Sequence of chain 1.A:
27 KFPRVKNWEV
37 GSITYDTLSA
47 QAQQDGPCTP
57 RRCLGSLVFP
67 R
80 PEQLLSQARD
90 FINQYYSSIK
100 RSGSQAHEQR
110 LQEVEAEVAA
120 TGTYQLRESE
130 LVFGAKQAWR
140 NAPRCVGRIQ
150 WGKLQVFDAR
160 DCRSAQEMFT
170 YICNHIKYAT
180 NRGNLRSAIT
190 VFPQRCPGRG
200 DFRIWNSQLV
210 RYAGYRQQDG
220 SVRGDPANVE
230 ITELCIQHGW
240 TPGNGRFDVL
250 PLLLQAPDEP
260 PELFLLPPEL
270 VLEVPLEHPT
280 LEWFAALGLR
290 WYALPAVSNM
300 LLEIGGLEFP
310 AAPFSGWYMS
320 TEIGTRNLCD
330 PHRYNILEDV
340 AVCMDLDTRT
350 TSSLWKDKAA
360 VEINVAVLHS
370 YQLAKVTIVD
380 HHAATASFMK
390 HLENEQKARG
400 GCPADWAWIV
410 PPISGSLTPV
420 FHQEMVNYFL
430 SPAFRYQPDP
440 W

A protein and the small-molecule ligand that binds it are described below.
Small molecule (SMILES): Cc1cc(N)nc2cc(-c3ccc(OCC4CCC4)c(CN)c3)ccc12

Binding-site contacts:
Ligand atom N02 contacts residue HEM1 of chain 1.E at 3.4 Å.
Ligand atom O19 contacts residue TRP407 of chain 1.A at 3.5 Å.
Ligand atom C09 contacts residue HEM1 of chain 1.E at 3.5 Å.
Ligand atom C17 contacts residue HEM1 of chain 1.E at 3.1 Å.
Ligand atom C14 contacts residue TRP407 of chain 1.A at 3.9 Å (hydrophobic).
Ligand atom C16 contacts residue HEM1 of chain 1.E at 3.2 Å.
Ligand atom C02 contacts residue HEM1 of chain 1.E at 3.5 Å.
Ligand atom C06 contacts residue VAL296 of chain 1.A at 3.6 Å (hydrophobic).
Ligand atom C13 contacts residue TRP407 of chain 1.A at 3.9 Å (hydrophobic).
Ligand atom C09 contacts residue GLU321 of chain 1.A at 3.7 Å.
Ligand atom C10 contacts residue GLU321 of chain 1.A at 3.8 Å.
Ligand atom C4A contacts residue PHE313 of chain 1.A at 3.7 Å (hydrophobic).
Ligand atom C07 contacts residue HEM1 of chain 1.E at 3.7 Å.
Ligand atom N01 contacts residue GLU321 of chain 1.A at 2.9 Å (salt-bridge).
Ligand atom C07 contacts residue VAL296 of chain 1.A at 3.3 Å (hydrophobic).
Ligand atom C08 contacts residue HEM1 of chain 1.E at 3.6 Å.
Ligand atom C10 contacts residue HEM1 of chain 1.E at 3.6 Å.
Ligand atom C22 contacts residue PHE65 of chain 1.A at 3.3 Å (hydrophobic).
Ligand atom C04 contacts residue HEM1 of chain 1.E at 3.6 Å.
Ligand atom C4A contacts residue HEM1 of chain 1.E at 3.3 Å.
Ligand atom C06 contacts residue PHE313 of chain 1.A at 3.5 Å (hydrophobic).
Ligand atom N01 contacts residue HEM1 of chain 1.E at 3.5 Å.
Ligand atom C06 contacts residue HEM1 of chain 1.E at 3.8 Å.
Ligand atom C02 contacts residue GLU321 of chain 1.A at 3.5 Å.
Ligand atom C02 contacts residue TRP316 of chain 1.A at 4.0 Å (hydrophobic).
Ligand atom C15 contacts residue HEM1 of chain 1.E at 3.0 Å.
Ligand atom N18 contacts residue H4B1 of chain 1.F at 3.7 Å.
Ligand atom N18 contacts residue HEM1 of chain 1.E at 2.9 Å (h-bond).
Ligand atom C05 contacts residue HEM1 of chain 1.E at 3.9 Å.
Ligand atom N02 contacts residue GLU321 of chain 1.A at 2.7 Å (salt-bridge).
Ligand atom C08 contacts residue VAL296 of chain 1.A at 3.9 Å (hydrophobic).
Ligand atom C12 contacts residue HEM1 of chain 1.E at 3.5 Å.
Ligand atom C03 contacts residue HEM1 of chain 1.E at 3.1 Å.
Ligand atom C13 contacts residue TYR435 of chain 1.A at 3.9 Å (hydrophobic).
Ligand atom C14 contacts residue HEM1 of chain 1.E at 3.6 Å.
Ligand atom N02 contacts residue TYR317 of chain 1.A at 3.8 Å.
Ligand atom C21 contacts residue VAL64 of chain 1.A at 4.0 Å (hydrophobic).
Ligand atom N02 contacts residue PRO294 of chain 1.A at 3.9 Å.
Ligand atom C11 contacts residue HEM1 of chain 1.E at 3.5 Å.
Ligand atom N02 contacts residue TRP316 of chain 1.A at 2.9 Å (h-bond).